Binding-site contacts:
Ligand atom O7 contacts residue ASN122 of chain 1.E at 3.3 Å (h-bond).
Ligand atom C7 contacts residue ASN122 of chain 1.E at 3.3 Å.
Ligand atom O6 contacts residue GLN100 of chain 1.E at 4.3 Å.
Ligand atom C2 contacts residue LYS133 of chain 1.E at 3.7 Å.
Ligand atom C1 contacts residue ASN122 of chain 1.E at 1.4 Å.
Ligand atom C8 contacts residue ASN122 of chain 1.E at 4.4 Å.
Ligand atom C6 contacts residue ASN122 of chain 1.E at 4.2 Å.
Ligand atom C8 contacts residue GLN132 of chain 1.E at 4.3 Å.
Ligand atom C7 contacts residue LYS133 of chain 1.E at 4.2 Å.
Ligand atom O5 contacts residue ASN122 of chain 1.E at 2.4 Å (h-bond).
Ligand atom N2 contacts residue LYS133 of chain 1.E at 3.4 Å.
Ligand atom C2 contacts residue ASN122 of chain 1.E at 2.6 Å.
Ligand atom C3 contacts residue ASN122 of chain 1.E at 3.8 Å.
Ligand atom C5 contacts residue ASN122 of chain 1.E at 3.4 Å.
Ligand atom N2 contacts residue ASN122 of chain 1.E at 2.9 Å (h-bond).
Ligand atom C8 contacts residue LYS133 of chain 1.E at 3.8 Å.
Ligand atom C4 contacts residue ASN122 of chain 1.E at 4.3 Å.

The small molecule below binds the protein below.
Small molecule (SMILES): CC(=O)N[C@H]1[C@H](O[C@H]2[C@H](O)[C@@H](NC(C)=O)CO[C@@H]2CO)O[C@H](CO)[C@@H](O)[C@@H]1O

Sequence of chain 1.E:
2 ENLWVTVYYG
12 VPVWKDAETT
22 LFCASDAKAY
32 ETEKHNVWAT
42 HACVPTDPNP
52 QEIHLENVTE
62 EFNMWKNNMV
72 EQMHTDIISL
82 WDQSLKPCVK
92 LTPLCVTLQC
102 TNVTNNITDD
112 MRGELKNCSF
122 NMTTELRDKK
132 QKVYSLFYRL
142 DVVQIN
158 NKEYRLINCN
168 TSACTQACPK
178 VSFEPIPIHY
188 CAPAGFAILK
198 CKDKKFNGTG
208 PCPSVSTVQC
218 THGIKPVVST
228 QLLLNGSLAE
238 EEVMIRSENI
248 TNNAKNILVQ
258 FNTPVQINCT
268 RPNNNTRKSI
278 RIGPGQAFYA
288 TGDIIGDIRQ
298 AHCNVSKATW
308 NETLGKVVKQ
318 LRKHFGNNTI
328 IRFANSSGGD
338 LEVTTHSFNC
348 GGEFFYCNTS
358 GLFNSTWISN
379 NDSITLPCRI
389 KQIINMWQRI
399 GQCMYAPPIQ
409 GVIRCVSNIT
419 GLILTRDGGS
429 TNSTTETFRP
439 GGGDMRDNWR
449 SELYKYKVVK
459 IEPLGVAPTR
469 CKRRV